Sequence of chain 1.A:
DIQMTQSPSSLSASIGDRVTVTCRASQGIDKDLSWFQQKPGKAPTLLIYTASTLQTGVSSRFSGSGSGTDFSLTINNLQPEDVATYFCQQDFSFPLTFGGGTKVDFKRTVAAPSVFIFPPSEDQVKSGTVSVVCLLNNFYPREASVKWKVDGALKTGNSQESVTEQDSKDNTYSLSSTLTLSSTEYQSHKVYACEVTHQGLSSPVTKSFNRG

Binding-site contacts:
Ligand atom O contacts residue TYR105 of chain 1.B at 2.9 Å (h-bond).
Ligand atom N contacts residue ALA102 of chain 1.B at 3.5 Å.
Ligand atom O contacts residue ASP32 of chain 1.B at 3.5 Å.
Ligand atom CG2 contacts residue TYR106 of chain 1.B at 3.5 Å (hydrophobic).
Ligand atom O contacts residue TYR54 of chain 1.B at 3.4 Å.
Ligand atom O contacts residue ARG101 of chain 1.B at 2.6 Å (salt-bridge).
Ligand atom N contacts residue ASP32 of chain 1.B at 2.7 Å (salt-bridge).
Ligand atom N contacts residue ASP91 of chain 1.A at 2.8 Å (salt-bridge).
Ligand atom C contacts residue LYS103 of chain 1.B at 3.5 Å.
Ligand atom N contacts residue TYR54 of chain 1.B at 3.4 Å (h-bond).
Ligand atom O contacts residue TYR35 of chain 1.B at 3.2 Å.
Ligand atom O contacts residue LYS103 of chain 1.B at 2.6 Å (salt-bridge).
Ligand atom N contacts residue PHE33 of chain 1.B at 2.8 Å (h-bond).
Ligand atom N contacts residue TYR54 of chain 1.B at 3.2 Å (h-bond).
Ligand atom CG2 contacts residue LYS103 of chain 1.B at 3.5 Å.
Ligand atom CG1 contacts residue ASP91 of chain 1.A at 3.3 Å.
Ligand atom CG2 contacts residue PHE94 of chain 1.A at 3.2 Å (hydrophobic).
Ligand atom CB contacts residue ASP91 of chain 1.A at 3.5 Å.
Ligand atom CA contacts residue LYS103 of chain 1.B at 3.2 Å.
Ligand atom C contacts residue ALA102 of chain 1.B at 3.5 Å (hydrophobic).
Ligand atom CB contacts residue TYR105 of chain 1.B at 3.5 Å (hydrophobic).
Ligand atom N contacts residue ARG101 of chain 1.B at 3.0 Å (salt-bridge).
Ligand atom CG1 contacts residue PHE34 of chain 1.B at 3.4 Å (hydrophobic).
Ligand atom O contacts residue PHE33 of chain 1.B at 3.0 Å (h-bond).
Ligand atom C contacts residue TYR35 of chain 1.B at 3.3 Å (hydrophobic).
Ligand atom CD2 contacts residue ASP32 of chain 1.B at 3.5 Å.
Ligand atom C contacts residue PHE33 of chain 1.B at 3.5 Å (hydrophobic).
Ligand atom N contacts residue ASP32 of chain 1.A at 3.2 Å (salt-bridge).
Ligand atom C contacts residue ASP32 of chain 1.B at 3.5 Å.
Ligand atom CA contacts residue TYR54 of chain 1.B at 3.4 Å (hydrophobic).
Ligand atom CA contacts residue ASP32 of chain 1.B at 3.5 Å.
Ligand atom CA contacts residue PHE33 of chain 1.B at 3.3 Å (hydrophobic).
Ligand atom CG1 contacts residue LEU96 of chain 1.A at 3.5 Å (hydrophobic).
Ligand atom CA contacts residue ASP32 of chain 1.B at 3.5 Å.
Ligand atom N contacts residue LYS103 of chain 1.B at 2.8 Å (salt-bridge).
Ligand atom C contacts residue LYS103 of chain 1.B at 3.5 Å.
Ligand atom O contacts residue TYR106 of chain 1.B at 3.4 Å.
Ligand atom O contacts residue ALA102 of chain 1.B at 3.4 Å.
Ligand atom O contacts residue ARG101 of chain 1.B at 2.8 Å (salt-bridge).
Ligand atom CG1 contacts residue LYS103 of chain 1.B at 3.5 Å.

Sequence of chain 1.B:
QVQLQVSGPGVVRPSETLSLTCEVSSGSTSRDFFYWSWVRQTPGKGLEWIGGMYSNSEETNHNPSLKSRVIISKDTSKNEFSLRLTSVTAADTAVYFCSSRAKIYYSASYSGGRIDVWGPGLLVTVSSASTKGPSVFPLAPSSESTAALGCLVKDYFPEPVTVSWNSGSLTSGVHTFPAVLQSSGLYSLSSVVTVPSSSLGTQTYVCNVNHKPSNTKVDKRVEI

A small-molecule ligand and the protein it binds are described below.
Small molecule (SMILES): CC[C@H](C)[C@H](NC(=O)CNC(=O)[C@@H](NC(=O)[C@H](C)N)C(C)C)C(=O)NCC(=O)N[C@@H](C)C(=O)N[C@H](C(=O)N[C@H](C=O)Cc1ccccc1)C(C)C